Binding-site contacts:
Ligand atom CB contacts residue GLU64 of chain 1.A at 3.3 Å.
Ligand atom OXT contacts residue TYR85 of chain 1.A at 3.4 Å (h-bond).
Ligand atom CD1 contacts residue GLU64 of chain 1.A at 3.4 Å.
Ligand atom N contacts residue TYR172 of chain 1.A at 2.8 Å (h-bond).
Ligand atom N contacts residue ASN78 of chain 1.A at 2.9 Å (h-bond).
Ligand atom OH contacts residue GLN156 of chain 1.A at 2.9 Å (h-bond).
Ligand atom CE2 contacts residue TYR160 of chain 1.A at 3.5 Å (hydrophobic).
Ligand atom CD2 contacts residue GLY168 of chain 1.A at 3.4 Å.
Ligand atom CE2 contacts residue HIS71 of chain 1.A at 3.5 Å.
Ligand atom O contacts residue TYR160 of chain 1.A at 2.7 Å (h-bond).
Ligand atom CE2 contacts residue GLY168 of chain 1.A at 3.5 Å.
Ligand atom O contacts residue TYR8 of chain 1.A at 3.5 Å.
Ligand atom O contacts residue LYS67 of chain 1.A at 2.9 Å (salt-bridge).
Ligand atom C contacts residue THR144 of chain 1.A at 3.5 Å.
Ligand atom CD1 contacts residue TYR8 of chain 1.A at 3.5 Å (hydrophobic).
Ligand atom CZ contacts residue HIS71 of chain 1.A at 3.5 Å.
Ligand atom O contacts residue TYR85 of chain 1.A at 2.7 Å (h-bond).
Ligand atom O contacts residue TRP148 of chain 1.A at 3.0 Å (h-bond).
Ligand atom O contacts residue LYS67 of chain 1.A at 3.5 Å.
Ligand atom NH2 contacts residue MET98 of chain 1.A at 3.4 Å (h-bond).
Ligand atom N contacts residue LYS67 of chain 1.A at 3.4 Å (salt-bridge).
Ligand atom CA contacts residue ASN78 of chain 1.A at 3.2 Å.
Ligand atom N contacts residue GLU64 of chain 1.A at 2.8 Å (salt-bridge).
Ligand atom CB contacts residue THR144 of chain 1.A at 3.5 Å.
Ligand atom CA contacts residue TYR160 of chain 1.A at 3.6 Å (hydrophobic).
Ligand atom C contacts residue TYR85 of chain 1.A at 3.4 Å (hydrophobic).
Ligand atom NH2 contacts residue HIS71 of chain 1.A at 3.2 Å.
Ligand atom N contacts residue TYR8 of chain 1.A at 3.3 Å (h-bond).
Ligand atom C contacts residue TYR8 of chain 1.A at 3.5 Å (hydrophobic).
Ligand atom ND2 contacts residue GLU77 of chain 1.A at 3.6 Å.
Ligand atom CZ contacts residue VAL68 of chain 1.A at 3.6 Å (hydrophobic).
Ligand atom CB contacts residue ASN78 of chain 1.A at 3.5 Å.
Ligand atom O contacts residue THR144 of chain 1.A at 2.7 Å (h-bond).
Ligand atom O contacts residue TYR160 of chain 1.A at 3.6 Å.
Ligand atom CA contacts residue THR144 of chain 1.A at 3.4 Å.
Ligand atom OXT contacts residue LYS147 of chain 1.A at 2.8 Å (salt-bridge).
Ligand atom C contacts residue ASN78 of chain 1.A at 3.6 Å.
Ligand atom OXT contacts residue ILE81 of chain 1.A at 3.5 Å.
Ligand atom ND2 contacts residue ASN78 of chain 1.A at 3.2 Å (h-bond).
Ligand atom OH contacts residue HIS71 of chain 1.A at 2.6 Å.

A protein and the small-molecule ligand that binds it are described below.
Small molecule (SMILES): C[C@H](N)C(=O)N[C@@H](CC(N)=O)C(=O)N[C@@H](Cc1ccccc1)C(=O)O.NC(N)=NCCC[C@H](NC(=O)[C@H](Cc1ccc(O)cc1)NC(=O)[C@@H](N)Cc1ccccc1)C(=O)N[C@H](C=O)Cc1ccc(O)cc1

Sequence of chain 1.A:
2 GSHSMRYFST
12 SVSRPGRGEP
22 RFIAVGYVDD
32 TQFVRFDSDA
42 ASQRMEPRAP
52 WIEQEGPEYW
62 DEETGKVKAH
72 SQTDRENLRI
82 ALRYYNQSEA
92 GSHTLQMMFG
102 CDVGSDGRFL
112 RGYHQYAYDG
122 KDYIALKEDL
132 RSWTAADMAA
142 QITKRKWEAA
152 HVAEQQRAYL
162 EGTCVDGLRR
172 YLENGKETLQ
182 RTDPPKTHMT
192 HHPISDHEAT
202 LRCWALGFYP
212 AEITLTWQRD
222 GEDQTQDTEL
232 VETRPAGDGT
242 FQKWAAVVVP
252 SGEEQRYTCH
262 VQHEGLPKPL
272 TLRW